Binding-site contacts:
Ligand atom CA contacts residue GLU167 of chain 1.B at 3.9 Å.
Ligand atom C contacts residue TYR398 of chain 1.B at 3.1 Å (hydrophobic).
Ligand atom OXT contacts residue GLU347 of chain 1.B at 2.8 Å (salt-bridge).
Ligand atom N contacts residue GLU167 of chain 1.B at 2.9 Å (salt-bridge).
Ligand atom CD2 contacts residue LEU304 of chain 1.B at 4.3 Å (hydrophobic).
Ligand atom CD1 contacts residue PHE393 of chain 1.B at 4.0 Å (hydrophobic).
Ligand atom CB contacts residue GLU347 of chain 1.B at 4.4 Å.
Ligand atom CD1 contacts residue ILE151 of chain 1.B at 4.0 Å (hydrophobic).
Ligand atom C contacts residue GLU347 of chain 1.B at 3.7 Å.
Ligand atom N contacts residue LEU304 of chain 1.B at 4.3 Å.
Ligand atom C contacts residue HIS324 of chain 1.B at 4.4 Å.
Ligand atom CB contacts residue TYR398 of chain 1.B at 3.9 Å (hydrophobic).
Ligand atom O contacts residue ALA303 of chain 1.B at 3.6 Å (h-bond).
Ligand atom CB contacts residue PHE393 of chain 1.B at 4.2 Å (hydrophobic).
Ligand atom N contacts residue GLU347 of chain 1.B at 2.9 Å (salt-bridge).
Ligand atom C contacts residue ZN1 of chain 1.F at 3.0 Å.
Ligand atom CA contacts residue ZN1 of chain 1.F at 3.8 Å.
Ligand atom O contacts residue ZN1 of chain 1.F at 3.5 Å.
Ligand atom C contacts residue ALA303 of chain 1.B at 4.0 Å (hydrophobic).
Ligand atom N contacts residue ZN1 of chain 1.F at 3.5 Å.
Ligand atom CA contacts residue GLU305 of chain 1.B at 3.9 Å.
Ligand atom OXT contacts residue TYR398 of chain 1.B at 2.2 Å (h-bond).
Ligand atom CG contacts residue LEU304 of chain 1.B at 4.3 Å (hydrophobic).
Ligand atom N contacts residue PHE393 of chain 1.B at 4.3 Å.
Ligand atom CB contacts residue ALA303 of chain 1.B at 4.2 Å (hydrophobic).
Ligand atom OXT contacts residue ZN1 of chain 1.F at 2.4 Å.
Ligand atom CG contacts residue GLU167 of chain 1.B at 3.5 Å.
Ligand atom CG contacts residue ALA303 of chain 1.B at 4.4 Å (hydrophobic).
Ligand atom CB contacts residue GLU167 of chain 1.B at 4.0 Å.
Ligand atom CA contacts residue GLU347 of chain 1.B at 3.8 Å.
Ligand atom O contacts residue TYR398 of chain 1.B at 3.7 Å.
Ligand atom CD2 contacts residue ALA303 of chain 1.B at 3.5 Å (hydrophobic).
Ligand atom CA contacts residue ALA303 of chain 1.B at 3.5 Å (hydrophobic).
Ligand atom OXT contacts residue HIS324 of chain 1.B at 3.9 Å.
Ligand atom CA contacts residue TYR398 of chain 1.B at 4.0 Å (hydrophobic).
Ligand atom O contacts residue HIS324 of chain 1.B at 4.4 Å.
Ligand atom CD2 contacts residue ILE151 of chain 1.B at 4.2 Å (hydrophobic).
Ligand atom CD2 contacts residue LEU302 of chain 1.B at 4.1 Å (hydrophobic).
Ligand atom CD1 contacts residue GLU167 of chain 1.B at 4.0 Å.
Ligand atom N contacts residue GLU305 of chain 1.B at 3.1 Å (salt-bridge).

Sequence of chain 1.B:
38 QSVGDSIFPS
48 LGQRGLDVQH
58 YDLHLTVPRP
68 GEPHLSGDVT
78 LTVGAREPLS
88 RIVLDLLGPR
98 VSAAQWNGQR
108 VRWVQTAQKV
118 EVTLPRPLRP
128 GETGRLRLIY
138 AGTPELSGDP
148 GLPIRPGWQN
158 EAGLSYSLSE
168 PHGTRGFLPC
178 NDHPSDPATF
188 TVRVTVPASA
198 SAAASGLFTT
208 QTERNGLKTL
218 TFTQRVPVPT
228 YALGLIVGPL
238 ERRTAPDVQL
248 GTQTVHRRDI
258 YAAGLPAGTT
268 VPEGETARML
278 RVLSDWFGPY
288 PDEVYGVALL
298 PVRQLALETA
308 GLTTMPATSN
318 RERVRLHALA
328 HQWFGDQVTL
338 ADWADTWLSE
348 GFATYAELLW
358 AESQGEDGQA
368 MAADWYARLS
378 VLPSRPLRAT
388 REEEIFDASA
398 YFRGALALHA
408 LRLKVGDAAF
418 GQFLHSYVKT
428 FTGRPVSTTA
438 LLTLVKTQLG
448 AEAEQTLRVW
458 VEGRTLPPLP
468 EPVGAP

The small molecule below binds the protein below.
Small molecule (SMILES): CC(C)C[C@H](N)C(=O)O